Sequence of chain 1.B:
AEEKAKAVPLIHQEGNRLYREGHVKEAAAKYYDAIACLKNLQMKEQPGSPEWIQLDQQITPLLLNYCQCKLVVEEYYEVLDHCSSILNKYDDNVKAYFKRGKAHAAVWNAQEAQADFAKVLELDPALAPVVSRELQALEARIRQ

Binding-site contacts:
Ligand atom CG2 contacts residue TYR19 of chain 1.B at 3.8 Å (hydrophobic).
Ligand atom C contacts residue LYS95 of chain 1.B at 3.8 Å.
Ligand atom N contacts residue ASN65 of chain 1.B at 2.9 Å (h-bond).
Ligand atom O contacts residue LYS95 of chain 1.B at 3.4 Å (salt-bridge).
Ligand atom O contacts residue HIS12 of chain 1.B at 2.8 Å (h-bond).
Ligand atom CE contacts residue LYS95 of chain 1.B at 3.7 Å.
Ligand atom CG contacts residue LYS95 of chain 1.B at 3.3 Å.
Ligand atom O contacts residue TYR19 of chain 1.B at 3.1 Å (h-bond).
Ligand atom CE contacts residue LEU127 of chain 1.B at 4.0 Å (hydrophobic).
Ligand atom CB contacts residue ASN65 of chain 1.B at 3.4 Å.
Ligand atom CG contacts residue PHE98 of chain 1.B at 3.8 Å (hydrophobic).
Ligand atom OD2 contacts residue LYS95 of chain 1.B at 2.9 Å (salt-bridge).
Ligand atom OD1 contacts residue LYS95 of chain 1.B at 3.1 Å (salt-bridge).
Ligand atom O contacts residue GLN68 of chain 1.B at 3.8 Å.
Ligand atom O contacts residue ARG20 of chain 1.B at 3.9 Å.
Ligand atom CB contacts residue ASN16 of chain 1.B at 4.0 Å.
Ligand atom CG1 contacts residue TYR31 of chain 1.B at 3.8 Å (hydrophobic).
Ligand atom CG2 contacts residue TYR31 of chain 1.B at 3.6 Å (hydrophobic).
Ligand atom SD contacts residue LYS95 of chain 1.B at 4.0 Å.
Ligand atom C contacts residue ASN65 of chain 1.B at 3.8 Å.
Ligand atom CB contacts residue GLN68 of chain 1.B at 4.0 Å.
Ligand atom CG2 contacts residue ASN16 of chain 1.B at 3.7 Å.
Ligand atom CA contacts residue ASN65 of chain 1.B at 3.9 Å.
Ligand atom CB contacts residue PHE98 of chain 1.B at 3.5 Å (hydrophobic).
Ligand atom O contacts residue ASN16 of chain 1.B at 3.3 Å (h-bond).
Ligand atom SD contacts residue LEU127 of chain 1.B at 4.0 Å.
Ligand atom O contacts residue GLN68 of chain 1.B at 3.6 Å.
Ligand atom C contacts residue HIS12 of chain 1.B at 3.8 Å.
Ligand atom O contacts residue LYS99 of chain 1.B at 3.2 Å (salt-bridge).
Ligand atom O contacts residue ASN65 of chain 1.B at 2.8 Å (h-bond).
Ligand atom C contacts residue ASN65 of chain 1.B at 3.5 Å.
Ligand atom C contacts residue ASN16 of chain 1.B at 3.9 Å.
Ligand atom CG1 contacts residue ASN65 of chain 1.B at 3.8 Å.
Ligand atom CB contacts residue TYR31 of chain 1.B at 3.7 Å (hydrophobic).
Ligand atom CA contacts residue ASN65 of chain 1.B at 3.3 Å.
Ligand atom SD contacts residue PHE98 of chain 1.B at 3.7 Å.
Ligand atom OXT contacts residue HIS12 of chain 1.B at 3.9 Å.
Ligand atom CG1 contacts residue TYR19 of chain 1.B at 3.6 Å (hydrophobic).
Ligand atom CA contacts residue GLN68 of chain 1.B at 3.9 Å.
Ligand atom O contacts residue LYS95 of chain 1.B at 2.7 Å (salt-bridge).

The protein below binds the small molecule below.
Small molecule (SMILES): CSCC[C@H](NC(=O)[C@H](C)NC(=O)[C@@H](N)CO)C(=O)N[C@@H](C)C(=O)N[C@@H](CCC(=O)O)C(=O)N[C@H](C(=O)N[C@@H](CC(=O)O)C(=O)O)C(C)C